This protein binds this small molecule.
Small molecule (SMILES): CC1=N/C(=C\c2cc(F)c(O)c(F)c2)C(=O)N1C

Binding-site contacts:
Ligand atom C10 contacts residue GLN27 of chain 1.B at 3.3 Å.
Ligand atom C contacts residue LEU104 of chain 1.B at 3.9 Å (hydrophobic).
Ligand atom N1 contacts residue TRP28 of chain 1.B at 3.8 Å.
Ligand atom O contacts residue MET16 of chain 1.B at 3.9 Å.
Ligand atom C1 contacts residue LEU104 of chain 1.B at 3.8 Å (hydrophobic).
Ligand atom C8 contacts residue SER24 of chain 1.B at 3.3 Å.
Ligand atom C1 contacts residue ILE46 of chain 1.B at 3.8 Å (hydrophobic).
Ligand atom O1 contacts residue ASN18 of chain 1.B at 3.1 Å (h-bond).
Ligand atom O contacts residue TYR72 of chain 1.B at 2.8 Å (h-bond).
Ligand atom N contacts residue MET16 of chain 1.B at 3.7 Å.
Ligand atom F1 contacts residue ASN18 of chain 1.B at 3.3 Å.
Ligand atom C7 contacts residue ILE52 of chain 1.B at 3.5 Å (hydrophobic).
Ligand atom C10 contacts residue GLN43 of chain 1.B at 3.6 Å.
Ligand atom C10 contacts residue VAL14 of chain 1.B at 3.7 Å (hydrophobic).
Ligand atom C8 contacts residue ILE52 of chain 1.B at 3.5 Å (hydrophobic).
Ligand atom C9 contacts residue MET16 of chain 1.B at 3.6 Å (hydrophobic).
Ligand atom C3 contacts residue SER24 of chain 1.B at 3.4 Å.
Ligand atom C11 contacts residue VAL14 of chain 1.B at 3.6 Å (hydrophobic).
Ligand atom C5 contacts residue LEU104 of chain 1.B at 3.6 Å (hydrophobic).
Ligand atom C11 contacts residue GLY26 of chain 1.B at 3.5 Å.
Ligand atom C2 contacts residue LEU104 of chain 1.B at 3.6 Å (hydrophobic).
Ligand atom C7 contacts residue MET16 of chain 1.B at 3.6 Å (hydrophobic).
Ligand atom C9 contacts residue TYR72 of chain 1.B at 3.7 Å (hydrophobic).
Ligand atom N contacts residue ILE52 of chain 1.B at 3.1 Å.
Ligand atom O contacts residue TRP28 of chain 1.B at 2.9 Å (h-bond).
Ligand atom C2 contacts residue ILE46 of chain 1.B at 3.7 Å (hydrophobic).
Ligand atom O contacts residue ILE52 of chain 1.B at 3.9 Å.
Ligand atom F contacts residue LEU75 of chain 1.B at 3.8 Å.
Ligand atom C10 contacts residue TRP28 of chain 1.B at 3.3 Å (hydrophobic).
Ligand atom N contacts residue SER24 of chain 1.B at 2.8 Å (h-bond).
Ligand atom C9 contacts residue ILE52 of chain 1.B at 3.8 Å (hydrophobic).
Ligand atom C11 contacts residue SER24 of chain 1.B at 3.1 Å.
Ligand atom C9 contacts residue TRP28 of chain 1.B at 3.6 Å (hydrophobic).
Ligand atom F1 contacts residue ILE46 of chain 1.B at 3.8 Å.
Ligand atom C3 contacts residue LEU104 of chain 1.B at 3.8 Å (hydrophobic).
Ligand atom C6 contacts residue MET16 of chain 1.B at 3.6 Å (hydrophobic).
Ligand atom O contacts residue ALA42 of chain 1.B at 3.6 Å.
Ligand atom C6 contacts residue TYR72 of chain 1.B at 3.4 Å (hydrophobic).
Ligand atom C11 contacts residue GLN25 of chain 1.B at 3.4 Å.
Ligand atom F contacts residue ILE78 of chain 1.B at 3.7 Å.

Sequence of chain 1.B:
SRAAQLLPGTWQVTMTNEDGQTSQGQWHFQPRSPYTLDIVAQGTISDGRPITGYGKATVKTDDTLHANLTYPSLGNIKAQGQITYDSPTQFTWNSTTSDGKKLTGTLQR